This protein binds this small molecule.
Small molecule (SMILES): CC(=O)N[C@@H]1[C@@H](O)[C@H](O)[C@@H](CO)O[C@H]1O

Binding-site contacts:
Ligand atom O7 contacts residue ASN99 of chain 1.B at 2.9 Å (h-bond).
Ligand atom O3 contacts residue ASN99 of chain 1.B at 3.6 Å (h-bond).
Ligand atom C4 contacts residue ASN99 of chain 1.B at 4.3 Å.
Ligand atom C2 contacts residue ASN99 of chain 1.B at 2.6 Å.
Ligand atom C7 contacts residue ASN99 of chain 1.B at 3.5 Å.
Ligand atom N2 contacts residue ASN99 of chain 1.B at 3.5 Å (h-bond).
Ligand atom C3 contacts residue ASN99 of chain 1.B at 3.6 Å.
Ligand atom C5 contacts residue ASN99 of chain 1.B at 3.7 Å.
Ligand atom O5 contacts residue ASN99 of chain 1.B at 2.4 Å (h-bond).
Ligand atom C1 contacts residue ASN99 of chain 1.B at 1.4 Å.

Sequence of chain 1.B:
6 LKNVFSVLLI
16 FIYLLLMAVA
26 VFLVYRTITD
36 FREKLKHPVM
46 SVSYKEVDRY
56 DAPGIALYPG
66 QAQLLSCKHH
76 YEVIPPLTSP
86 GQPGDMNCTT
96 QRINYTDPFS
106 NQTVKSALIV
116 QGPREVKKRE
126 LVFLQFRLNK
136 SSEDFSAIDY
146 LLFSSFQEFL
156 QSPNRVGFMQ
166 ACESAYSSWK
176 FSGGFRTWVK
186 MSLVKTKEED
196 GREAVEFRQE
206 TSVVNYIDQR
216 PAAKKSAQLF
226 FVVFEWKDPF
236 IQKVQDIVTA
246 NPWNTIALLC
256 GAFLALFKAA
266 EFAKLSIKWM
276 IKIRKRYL